Binding-site contacts:
Ligand atom C19 contacts residue TRP35 of chain 1.X at 3.7 Å (hydrophobic).
Ligand atom C19 contacts residue THR29 of chain 1.X at 3.9 Å.
Ligand atom C43 contacts residue MET449 of chain 1.N at 4.1 Å (hydrophobic).
Ligand atom C19 contacts residue ALA28 of chain 1.X at 3.5 Å (hydrophobic).
Ligand atom C18 contacts residue ALA28 of chain 1.X at 4.1 Å (hydrophobic).
Ligand atom C28 contacts residue TRP35 of chain 1.X at 3.6 Å (hydrophobic).
Ligand atom C18 contacts residue THR29 of chain 1.X at 4.4 Å.
Ligand atom C40 contacts residue TRP450 of chain 1.N at 4.4 Å (hydrophobic).
Ligand atom C25 contacts residue TRP35 of chain 1.X at 3.5 Å (hydrophobic).
Ligand atom C22 contacts residue TRP35 of chain 1.X at 3.5 Å (hydrophobic).
Ligand atom C40 contacts residue ILE453 of chain 1.N at 4.0 Å (hydrophobic).
Ligand atom C37 contacts residue ILE453 of chain 1.N at 4.2 Å (hydrophobic).
Ligand atom C18 contacts residue TRP35 of chain 1.X at 4.0 Å (hydrophobic).
Ligand atom C31 contacts residue TRP35 of chain 1.X at 4.2 Å (hydrophobic).
Ligand atom C25 contacts residue ALA28 of chain 1.X at 4.4 Å (hydrophobic).
Ligand atom C34 contacts residue MET449 of chain 1.N at 4.5 Å (hydrophobic).

The small molecule below binds the protein below.
Small molecule (SMILES): CCCCCCCCCCO[C@@H]1O[C@H](CO)[C@@H](O[C@H]2O[C@H](CO)[C@@H](O)[C@H](O)[C@H]2O)[C@H](O)[C@H]1O

Sequence of chain 1.X:
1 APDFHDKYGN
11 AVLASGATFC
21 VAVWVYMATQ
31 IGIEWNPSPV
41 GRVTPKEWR

Sequence of chain 1.N:
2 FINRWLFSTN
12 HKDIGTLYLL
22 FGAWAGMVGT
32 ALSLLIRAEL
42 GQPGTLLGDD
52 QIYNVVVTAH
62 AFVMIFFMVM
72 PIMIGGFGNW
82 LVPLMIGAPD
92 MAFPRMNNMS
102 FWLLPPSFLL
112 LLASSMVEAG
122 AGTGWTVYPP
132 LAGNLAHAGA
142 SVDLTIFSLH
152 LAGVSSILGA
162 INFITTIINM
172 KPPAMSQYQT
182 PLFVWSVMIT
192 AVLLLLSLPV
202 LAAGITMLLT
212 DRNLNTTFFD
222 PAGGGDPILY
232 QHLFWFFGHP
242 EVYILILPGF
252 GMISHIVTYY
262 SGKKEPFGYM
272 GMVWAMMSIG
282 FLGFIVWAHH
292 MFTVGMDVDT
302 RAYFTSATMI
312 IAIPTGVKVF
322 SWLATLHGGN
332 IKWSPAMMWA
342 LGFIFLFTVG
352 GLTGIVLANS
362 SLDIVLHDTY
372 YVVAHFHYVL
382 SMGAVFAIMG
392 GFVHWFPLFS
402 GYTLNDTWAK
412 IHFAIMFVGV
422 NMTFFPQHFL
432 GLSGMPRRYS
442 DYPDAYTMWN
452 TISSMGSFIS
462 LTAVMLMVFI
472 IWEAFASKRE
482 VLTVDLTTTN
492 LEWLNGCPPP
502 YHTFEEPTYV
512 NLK